Binding-site contacts:
Ligand atom N2 contacts residue ASN696 of chain 1.A at 2.8 Å (h-bond).
Ligand atom C7 contacts residue ASN696 of chain 1.A at 3.1 Å.
Ligand atom C4 contacts residue ASN696 of chain 1.A at 4.2 Å.
Ligand atom C1 contacts residue ASN697 of chain 1.A at 4.3 Å.
Ligand atom O5 contacts residue ASN696 of chain 1.A at 2.4 Å (h-bond).
Ligand atom C5 contacts residue ASN696 of chain 1.A at 3.8 Å.
Ligand atom C8 contacts residue ASN696 of chain 1.A at 4.0 Å.
Ligand atom O7 contacts residue ASN696 of chain 1.A at 3.0 Å (h-bond).
Ligand atom C2 contacts residue ASN696 of chain 1.A at 2.4 Å.
Ligand atom C8 contacts residue GLY1118 of chain 1.A at 3.6 Å.
Ligand atom O7 contacts residue ILE1117 of chain 1.A at 4.3 Å.
Ligand atom C7 contacts residue GLY1118 of chain 1.A at 4.3 Å.
Ligand atom C1 contacts residue ASN696 of chain 1.A at 1.4 Å.
Ligand atom C3 contacts residue ASN696 of chain 1.A at 3.8 Å.

A small-molecule ligand and the protein it binds are described below.
Small molecule (SMILES): CC(=O)N[C@@H]1[C@@H](O)[C@H](O)[C@@H](CO)O[C@H]1O

Sequence of chain 1.A:
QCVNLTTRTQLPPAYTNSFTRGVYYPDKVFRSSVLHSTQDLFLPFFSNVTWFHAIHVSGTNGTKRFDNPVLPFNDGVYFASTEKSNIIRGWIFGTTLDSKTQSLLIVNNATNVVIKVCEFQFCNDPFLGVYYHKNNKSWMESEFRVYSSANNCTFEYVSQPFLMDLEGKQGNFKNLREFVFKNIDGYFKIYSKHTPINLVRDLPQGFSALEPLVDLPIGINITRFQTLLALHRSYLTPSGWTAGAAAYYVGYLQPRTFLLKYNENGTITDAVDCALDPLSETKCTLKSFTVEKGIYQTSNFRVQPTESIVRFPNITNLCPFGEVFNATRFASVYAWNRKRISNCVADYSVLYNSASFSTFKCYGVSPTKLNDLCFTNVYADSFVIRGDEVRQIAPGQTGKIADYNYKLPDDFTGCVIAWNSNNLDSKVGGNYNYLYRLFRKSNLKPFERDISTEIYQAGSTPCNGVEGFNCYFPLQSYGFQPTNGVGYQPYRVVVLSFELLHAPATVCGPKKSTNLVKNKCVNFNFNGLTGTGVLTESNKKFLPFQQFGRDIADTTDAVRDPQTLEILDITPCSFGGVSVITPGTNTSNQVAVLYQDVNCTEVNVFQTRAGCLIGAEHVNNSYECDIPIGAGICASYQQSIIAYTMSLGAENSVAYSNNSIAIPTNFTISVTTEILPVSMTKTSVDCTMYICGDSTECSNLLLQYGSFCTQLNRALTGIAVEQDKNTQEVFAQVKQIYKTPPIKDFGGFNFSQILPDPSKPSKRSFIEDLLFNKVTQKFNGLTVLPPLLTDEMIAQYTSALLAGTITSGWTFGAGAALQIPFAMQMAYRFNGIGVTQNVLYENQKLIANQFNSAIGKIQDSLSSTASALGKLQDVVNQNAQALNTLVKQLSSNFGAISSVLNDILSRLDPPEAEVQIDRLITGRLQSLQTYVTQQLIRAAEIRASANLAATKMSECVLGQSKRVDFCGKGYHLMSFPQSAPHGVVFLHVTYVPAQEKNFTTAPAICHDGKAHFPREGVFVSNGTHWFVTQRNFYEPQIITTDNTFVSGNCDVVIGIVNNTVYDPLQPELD